Binding-site contacts:
Ligand atom O6 contacts residue DG4 of chain 1.C at 3.5 Å (h-bond).
Ligand atom C5 contacts residue VAL331 of chain 1.A at 3.5 Å (hydrophobic).
Ligand atom C4' contacts residue ASP237 of chain 1.A at 3.5 Å.
Ligand atom O6 contacts residue DG3 of chain 1.C at 3.5 Å.
Ligand atom C1' contacts residue DG3 of chain 1.C at 3.7 Å.
Ligand atom C4 contacts residue TYR240 of chain 1.A at 3.7 Å (hydrophobic).
Ligand atom C4 contacts residue DG3 of chain 1.C at 3.5 Å.
Ligand atom N2 contacts residue DG3 of chain 1.C at 3.5 Å (h-bond).
Ligand atom C6 contacts residue TYR240 of chain 1.A at 3.6 Å (hydrophobic).
Ligand atom N1 contacts residue DG3 of chain 1.C at 3.5 Å.
Ligand atom C1' contacts residue SER239 of chain 1.A at 3.2 Å.
Ligand atom C8 contacts residue DG3 of chain 1.C at 3.6 Å.
Ligand atom N4 contacts residue VAL331 of chain 1.A at 3.5 Å.
Ligand atom N9 contacts residue DG3 of chain 1.C at 3.6 Å.
Ligand atom N3 contacts residue DG3 of chain 1.C at 3.4 Å.
Ligand atom N7 contacts residue DG3 of chain 1.C at 3.8 Å.
Ligand atom C4' contacts residue PHE238 of chain 1.A at 3.7 Å (hydrophobic).
Ligand atom N1 contacts residue TYR240 of chain 1.A at 3.6 Å.
Ligand atom O4' contacts residue ASP237 of chain 1.A at 3.0 Å (salt-bridge).
Ligand atom N4 contacts residue GLU324 of chain 1.A at 3.8 Å.
Ligand atom O4' contacts residue SER239 of chain 1.A at 3.3 Å (h-bond).
Ligand atom C5 contacts residue DG3 of chain 1.C at 3.4 Å.
Ligand atom C6 contacts residue DG3 of chain 1.C at 3.5 Å.
Ligand atom C5 contacts residue TYR240 of chain 1.A at 3.7 Å (hydrophobic).
Ligand atom OP2 contacts residue HIS332 of chain 1.A at 2.9 Å (h-bond).
Ligand atom O5' contacts residue SER239 of chain 1.A at 3.0 Å (h-bond).
Ligand atom O3' contacts residue ASP237 of chain 1.A at 3.6 Å.
Ligand atom C5' contacts residue SER239 of chain 1.A at 3.3 Å.
Ligand atom C4 contacts residue VAL331 of chain 1.A at 3.5 Å (hydrophobic).
Ligand atom C2' contacts residue THR330 of chain 1.A at 3.5 Å.
Ligand atom OP2 contacts residue THR330 of chain 1.A at 2.7 Å (h-bond).
Ligand atom O4' contacts residue DG3 of chain 1.C at 3.2 Å (h-bond).
Ligand atom N7 contacts residue DG4 of chain 1.C at 3.8 Å.
Ligand atom O3' contacts residue SER239 of chain 1.A at 3.6 Å.
Ligand atom C2 contacts residue TYR240 of chain 1.A at 3.6 Å (hydrophobic).
Ligand atom C5' contacts residue PHE238 of chain 1.A at 3.1 Å (hydrophobic).
Ligand atom N4 contacts residue PHE323 of chain 1.A at 3.1 Å (h-bond).
Ligand atom N4 contacts residue GLU329 of chain 1.A at 3.2 Å (salt-bridge).
Ligand atom N3 contacts residue TYR240 of chain 1.A at 3.7 Å.
Ligand atom C2 contacts residue DG3 of chain 1.C at 3.4 Å.

Sequence of chain 1.A:
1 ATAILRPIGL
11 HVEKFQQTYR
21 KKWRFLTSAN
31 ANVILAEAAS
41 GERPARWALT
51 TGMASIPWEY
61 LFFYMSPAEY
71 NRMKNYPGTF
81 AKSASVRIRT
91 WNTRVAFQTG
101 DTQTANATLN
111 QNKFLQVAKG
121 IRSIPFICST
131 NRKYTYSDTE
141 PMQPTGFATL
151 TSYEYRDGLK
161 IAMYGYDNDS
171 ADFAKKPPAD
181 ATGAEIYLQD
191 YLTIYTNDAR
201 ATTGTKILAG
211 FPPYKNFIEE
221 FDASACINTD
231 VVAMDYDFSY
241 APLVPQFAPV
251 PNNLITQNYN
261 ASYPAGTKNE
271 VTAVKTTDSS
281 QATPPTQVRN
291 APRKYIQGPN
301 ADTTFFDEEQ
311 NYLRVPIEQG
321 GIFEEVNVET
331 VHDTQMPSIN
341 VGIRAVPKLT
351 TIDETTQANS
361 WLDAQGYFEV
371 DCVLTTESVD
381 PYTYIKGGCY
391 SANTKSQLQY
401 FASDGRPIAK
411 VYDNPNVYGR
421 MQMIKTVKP

This protein binds this small molecule.
Small molecule (SMILES): Cc1cn([C@H]2C[C@H](O[P](=O)(O)OC[C@H]3O[C@@H](n4ccc(N)nc4=O)C[C@@H]3O[P](=O)(O)OC[C@H]3O[C@@H](n4cnc5c(=O)[nH]c(N)nc54)C[C@@H]3O[P](=O)(O)OC[C@H]3O[C@@H](n4cnc5c4NC=NC5N)C[C@@H]3O[P](=O)(O)OC[C@H]3O[C@@H](n4cnc5c4NC=NC5N)C[C@@H]3O)[C@@H](COP(=O)=O)O2)c(=O)[nH]c1=O